The small molecule below binds the protein below.
Small molecule (SMILES): C[C@@H](NS(C)(=O)=O)c1cncc(N2C(=O)c3ccc(Cl)cc3C2(C)C)c1

Binding-site contacts:
Ligand atom C10 contacts residue GLY291 of chain 1.C at 3.5 Å.
Ligand atom C1 contacts residue PHE107 of chain 1.C at 3.5 Å (hydrophobic).
Ligand atom N16 contacts residue HEC1 of chain 1.H at 2.1 Å.
Ligand atom O23 contacts residue PHE464 of chain 1.C at 3.9 Å.
Ligand atom C18 contacts residue THR295 of chain 1.C at 3.8 Å.
Ligand atom C17 contacts residue THR295 of chain 1.C at 3.8 Å.
Ligand atom C5 contacts residue ALA290 of chain 1.C at 3.4 Å (hydrophobic).
Ligand atom N16 contacts residue THR295 of chain 1.C at 3.8 Å.
Ligand atom N11 contacts residue GLY291 of chain 1.C at 3.8 Å.
Ligand atom C3 contacts residue GLU287 of chain 1.C at 3.9 Å.
Ligand atom CL1 contacts residue ARG97 of chain 1.C at 3.6 Å.
Ligand atom C26 contacts residue GLY356 of chain 1.C at 3.9 Å.
Ligand atom O12 contacts residue GLY291 of chain 1.C at 3.7 Å.
Ligand atom C8 contacts residue GLY291 of chain 1.C at 3.9 Å.
Ligand atom C25 contacts residue PHE358 of chain 1.C at 4.0 Å (hydrophobic).
Ligand atom C15 contacts residue THR295 of chain 1.C at 3.7 Å.
Ligand atom C26 contacts residue VAL355 of chain 1.C at 3.2 Å (hydrophobic).
Ligand atom C20 contacts residue GLY356 of chain 1.C at 4.0 Å.
Ligand atom O24 contacts residue PHE107 of chain 1.C at 3.4 Å.
Ligand atom O12 contacts residue THR295 of chain 1.C at 3.4 Å.
Ligand atom C25 contacts residue HEC1 of chain 1.H at 3.5 Å.
Ligand atom C6 contacts residue GLY291 of chain 1.C at 3.8 Å.
Ligand atom C5 contacts residue MET207 of chain 1.C at 3.8 Å (hydrophobic).
Ligand atom C14 contacts residue THR295 of chain 1.C at 3.7 Å.
Ligand atom C26 contacts residue ILE465 of chain 1.C at 3.2 Å (hydrophobic).
Ligand atom C6 contacts residue ALA290 of chain 1.C at 3.6 Å (hydrophobic).
Ligand atom C19 contacts residue THR295 of chain 1.C at 3.8 Å.
Ligand atom C9 contacts residue GLY291 of chain 1.C at 3.4 Å.
Ligand atom C1 contacts residue TRP93 of chain 1.C at 3.6 Å (hydrophobic).
Ligand atom C15 contacts residue GLY291 of chain 1.C at 3.9 Å.
Ligand atom C4 contacts residue ALA290 of chain 1.C at 3.9 Å (hydrophobic).
Ligand atom C8 contacts residue TRP93 of chain 1.C at 3.9 Å (hydrophobic).
Ligand atom C6 contacts residue PHE208 of chain 1.C at 3.8 Å (hydrophobic).
Ligand atom CL1 contacts residue TRP237 of chain 1.C at 3.3 Å.
Ligand atom O12 contacts residue PHE208 of chain 1.C at 3.5 Å.
Ligand atom C17 contacts residue HEC1 of chain 1.H at 2.8 Å.
Ligand atom C3 contacts residue HEC1 of chain 1.H at 3.9 Å.
Ligand atom C7 contacts residue TRP93 of chain 1.C at 3.6 Å (hydrophobic).
Ligand atom C15 contacts residue HEC1 of chain 1.H at 3.1 Å.
Ligand atom C25 contacts residue GLY356 of chain 1.C at 3.6 Å.

Sequence of chain 1.C:
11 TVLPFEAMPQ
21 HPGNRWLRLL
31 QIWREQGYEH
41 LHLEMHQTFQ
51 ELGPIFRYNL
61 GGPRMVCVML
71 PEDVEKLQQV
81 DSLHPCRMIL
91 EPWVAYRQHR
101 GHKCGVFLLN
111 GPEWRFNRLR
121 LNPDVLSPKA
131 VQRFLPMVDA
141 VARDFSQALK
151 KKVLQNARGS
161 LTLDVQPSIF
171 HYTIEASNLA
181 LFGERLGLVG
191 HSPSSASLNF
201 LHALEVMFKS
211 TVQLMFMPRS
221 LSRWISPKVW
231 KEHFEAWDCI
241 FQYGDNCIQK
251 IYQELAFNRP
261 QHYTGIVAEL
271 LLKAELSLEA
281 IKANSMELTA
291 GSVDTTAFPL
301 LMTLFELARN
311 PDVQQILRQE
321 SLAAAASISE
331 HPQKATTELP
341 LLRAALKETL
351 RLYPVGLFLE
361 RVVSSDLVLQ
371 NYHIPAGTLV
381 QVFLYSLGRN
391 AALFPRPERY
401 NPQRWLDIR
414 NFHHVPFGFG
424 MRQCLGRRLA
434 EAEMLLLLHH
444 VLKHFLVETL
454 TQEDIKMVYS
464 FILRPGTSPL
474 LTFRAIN